Sequence of chain 1.A:
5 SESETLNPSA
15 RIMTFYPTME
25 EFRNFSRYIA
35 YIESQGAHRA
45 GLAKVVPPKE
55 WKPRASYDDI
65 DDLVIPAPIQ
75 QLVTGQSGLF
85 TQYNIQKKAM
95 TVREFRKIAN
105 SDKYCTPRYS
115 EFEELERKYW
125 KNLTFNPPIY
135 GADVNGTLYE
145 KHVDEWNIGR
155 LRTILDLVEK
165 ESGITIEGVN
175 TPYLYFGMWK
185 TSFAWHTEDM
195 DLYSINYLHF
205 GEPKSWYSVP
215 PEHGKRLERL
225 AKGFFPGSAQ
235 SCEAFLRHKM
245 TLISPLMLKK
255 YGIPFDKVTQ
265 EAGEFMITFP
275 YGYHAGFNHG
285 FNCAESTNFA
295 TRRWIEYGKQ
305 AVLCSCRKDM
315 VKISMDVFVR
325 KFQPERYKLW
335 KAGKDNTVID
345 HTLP

This small molecule binds to this protein.
Small molecule (SMILES): C[C@H](NC(=O)CNC(=O)CN)C(=O)N[C@H](C=O)CCCC[N+](C)(C)C

Binding-site contacts:
Ligand atom CM3 contacts residue OGA1 of chain 1.G at 3.7 Å.
Ligand atom N contacts residue VAL315 of chain 1.A at 3.9 Å.
Ligand atom CB contacts residue VAL173 of chain 1.A at 3.8 Å (hydrophobic).
Ligand atom O contacts residue ILE170 of chain 1.A at 3.5 Å.
Ligand atom CM3 contacts residue SER290 of chain 1.A at 3.2 Å.
Ligand atom CA contacts residue ASP193 of chain 1.A at 3.7 Å.
Ligand atom CM2 contacts residue TYR179 of chain 1.A at 3.3 Å (hydrophobic).
Ligand atom NZ contacts residue GLY172 of chain 1.A at 3.8 Å.
Ligand atom CD contacts residue GLY172 of chain 1.A at 3.2 Å.
Ligand atom CM3 contacts residue TYR179 of chain 1.A at 3.0 Å (hydrophobic).
Ligand atom O contacts residue VAL315 of chain 1.A at 3.5 Å.
Ligand atom CM1 contacts residue ASN292 of chain 1.A at 3.7 Å.
Ligand atom CA contacts residue ILE170 of chain 1.A at 3.8 Å (hydrophobic).
Ligand atom N contacts residue ASP313 of chain 1.A at 3.8 Å.
Ligand atom CM2 contacts residue TYR177 of chain 1.A at 3.7 Å (hydrophobic).
Ligand atom CM1 contacts residue SER290 of chain 1.A at 3.5 Å.
Ligand atom CM1 contacts residue GLY172 of chain 1.A at 3.5 Å.
Ligand atom CM1 contacts residue THR291 of chain 1.A at 3.7 Å.
Ligand atom CM2 contacts residue SER290 of chain 1.A at 3.5 Å.
Ligand atom CG contacts residue ASP193 of chain 1.A at 3.8 Å.
Ligand atom CB contacts residue GLU171 of chain 1.A at 3.0 Å.
Ligand atom CA contacts residue ILE168 of chain 1.A at 3.9 Å (hydrophobic).
Ligand atom O contacts residue MET314 of chain 1.A at 3.6 Å.
Ligand atom CB contacts residue TYR177 of chain 1.A at 3.6 Å (hydrophobic).
Ligand atom CM1 contacts residue GLU192 of chain 1.A at 3.5 Å.
Ligand atom NZ contacts residue SER290 of chain 1.A at 3.7 Å.
Ligand atom CE contacts residue TYR179 of chain 1.A at 3.6 Å (hydrophobic).
Ligand atom O contacts residue LYS316 of chain 1.A at 3.1 Å (salt-bridge).
Ligand atom CA contacts residue LYS316 of chain 1.A at 3.9 Å.
Ligand atom CG contacts residue TYR177 of chain 1.A at 3.9 Å (hydrophobic).
Ligand atom O contacts residue VAL315 of chain 1.A at 3.5 Å.
Ligand atom O contacts residue TYR177 of chain 1.A at 3.5 Å (h-bond).
Ligand atom NZ contacts residue TYR179 of chain 1.A at 3.5 Å (h-bond).
Ligand atom N contacts residue GLU171 of chain 1.A at 3.0 Å (salt-bridge).
Ligand atom C contacts residue VAL315 of chain 1.A at 3.5 Å (hydrophobic).
Ligand atom N contacts residue VAL315 of chain 1.A at 3.5 Å.
Ligand atom CA contacts residue GLU171 of chain 1.A at 3.6 Å.
Ligand atom N contacts residue LYS316 of chain 1.A at 3.2 Å (salt-bridge).
Ligand atom CM2 contacts residue GLY172 of chain 1.A at 3.2 Å.
Ligand atom C contacts residue ILE170 of chain 1.A at 3.7 Å (hydrophobic).